Sequence of chain 1.G:
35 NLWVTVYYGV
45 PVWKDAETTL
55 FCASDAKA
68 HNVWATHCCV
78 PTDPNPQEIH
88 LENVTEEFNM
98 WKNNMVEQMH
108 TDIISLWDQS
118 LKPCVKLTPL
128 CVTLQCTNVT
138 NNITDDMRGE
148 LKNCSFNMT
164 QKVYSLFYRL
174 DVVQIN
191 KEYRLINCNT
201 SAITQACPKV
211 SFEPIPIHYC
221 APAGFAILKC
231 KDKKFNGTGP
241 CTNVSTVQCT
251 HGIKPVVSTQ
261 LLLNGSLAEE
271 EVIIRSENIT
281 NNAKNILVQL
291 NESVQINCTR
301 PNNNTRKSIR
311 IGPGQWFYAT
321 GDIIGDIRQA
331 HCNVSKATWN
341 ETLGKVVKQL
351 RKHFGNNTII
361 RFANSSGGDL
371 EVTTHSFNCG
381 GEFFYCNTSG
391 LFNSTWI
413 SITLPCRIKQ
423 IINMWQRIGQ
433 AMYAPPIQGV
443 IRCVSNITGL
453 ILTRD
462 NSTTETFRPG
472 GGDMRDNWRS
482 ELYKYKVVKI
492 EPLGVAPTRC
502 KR

This protein binds this small molecule.
Small molecule (SMILES): CC(=O)N[C@@H]1[C@@H](O)[C@H](O)[C@@H](CO)O[C@H]1O

Binding-site contacts:
Ligand atom C1 contacts residue GLU271 of chain 1.G at 4.2 Å.
Ligand atom C1 contacts residue GLU270 of chain 1.G at 4.3 Å.
Ligand atom N2 contacts residue GLU292 of chain 1.G at 3.0 Å (salt-bridge).
Ligand atom C8 contacts residue ASN291 of chain 1.G at 3.6 Å.
Ligand atom O5 contacts residue GLU270 of chain 1.G at 4.1 Å.
Ligand atom O3 contacts residue GLU292 of chain 1.G at 4.3 Å.
Ligand atom C3 contacts residue ASN291 of chain 1.G at 3.9 Å.
Ligand atom O5 contacts residue ASN291 of chain 1.G at 2.5 Å (h-bond).
Ligand atom N2 contacts residue ASN291 of chain 1.G at 2.9 Å (h-bond).
Ligand atom C1 contacts residue GLU292 of chain 1.G at 4.3 Å.
Ligand atom O7 contacts residue GLU270 of chain 1.G at 3.5 Å.
Ligand atom C5 contacts residue ASN291 of chain 1.G at 3.9 Å.
Ligand atom C7 contacts residue ASN291 of chain 1.G at 3.3 Å.
Ligand atom O5 contacts residue GLU271 of chain 1.G at 4.0 Å.
Ligand atom C2 contacts residue ASN291 of chain 1.G at 2.5 Å.
Ligand atom C2 contacts residue GLU292 of chain 1.G at 3.9 Å.
Ligand atom C3 contacts residue GLU292 of chain 1.G at 3.9 Å.
Ligand atom C4 contacts residue ASN291 of chain 1.G at 4.4 Å.
Ligand atom C8 contacts residue GLU292 of chain 1.G at 3.7 Å.
Ligand atom C5 contacts residue LYS345 of chain 1.G at 4.1 Å.
Ligand atom C7 contacts residue GLU292 of chain 1.G at 3.9 Å.
Ligand atom O7 contacts residue ASN291 of chain 1.G at 3.3 Å (h-bond).
Ligand atom C1 contacts residue ASN291 of chain 1.G at 1.5 Å.
Ligand atom O6 contacts residue LYS348 of chain 1.G at 4.4 Å.
Ligand atom C6 contacts residue GLU271 of chain 1.G at 4.4 Å.
Ligand atom O5 contacts residue LYS345 of chain 1.G at 4.5 Å.